This protein binds this small molecule.
Small molecule (SMILES): Oc1c(Br)cc(/C=C/c2c(Cl)cccc2Cl)cc1Br

Binding-site contacts:
Ligand atom CAQ contacts residue IW11 of chain 2.C at 0.7 Å.
Ligand atom CAS contacts residue IW11 of chain 2.C at 0.3 Å.
Ligand atom BRAE contacts residue LEU17 of chain 2.A at 3.3 Å.
Ligand atom OAA contacts residue LYS15 of chain 1.A at 3.7 Å.
Ligand atom CAO contacts residue SER117 of chain 1.A at 3.4 Å.
Ligand atom CLAB contacts residue ALA108 of chain 2.A at 3.4 Å.
Ligand atom CAH contacts residue SER117 of chain 2.A at 2.4 Å.
Ligand atom BRAE contacts residue ALA108 of chain 1.A at 3.5 Å.
Ligand atom CAQ contacts residue LEU17 of chain 2.A at 3.8 Å (hydrophobic).
Ligand atom CAP contacts residue IW11 of chain 2.C at 0.7 Å.
Ligand atom CAM contacts residue IW11 of chain 2.C at 0.6 Å.
Ligand atom CLAB contacts residue IW11 of chain 2.C at 0.9 Å.
Ligand atom CAJ contacts residue IW11 of chain 2.C at 0.7 Å.
Ligand atom BRAE contacts residue IW11 of chain 2.C at 1.9 Å.
Ligand atom BRAD contacts residue LYS15 of chain 1.A at 3.7 Å.
Ligand atom OAA contacts residue IW11 of chain 2.C at 1.3 Å (h-bond).
Ligand atom CAL contacts residue IW11 of chain 2.C at 0.6 Å.
Ligand atom BRAD contacts residue IW11 of chain 2.C at 1.9 Å.
Ligand atom CAI contacts residue SER117 of chain 2.A at 2.4 Å.
Ligand atom CAH contacts residue SER117 of chain 1.A at 3.0 Å.
Ligand atom CLAC contacts residue ALA108 of chain 1.A at 3.6 Å.
Ligand atom CAK contacts residue IW11 of chain 2.C at 0.7 Å.
Ligand atom CAJ contacts residue SER117 of chain 2.A at 3.6 Å.
Ligand atom CAN contacts residue SER117 of chain 2.A at 3.6 Å.
Ligand atom OAA contacts residue LYS15 of chain 2.A at 3.1 Å (salt-bridge).
Ligand atom CLAC contacts residue IW11 of chain 2.C at 0.9 Å.
Ligand atom CAO contacts residue IW11 of chain 2.C at 0.5 Å.
Ligand atom CAH contacts residue IW11 of chain 2.C at 0.7 Å.
Ligand atom CLAB contacts residue ALA109 of chain 2.A at 3.6 Å.
Ligand atom CAJ contacts residue SER117 of chain 1.A at 2.3 Å.
Ligand atom CAH contacts residue LEU110 of chain 1.A at 3.5 Å (hydrophobic).
Ligand atom CAL contacts residue LEU17 of chain 2.A at 3.6 Å (hydrophobic).
Ligand atom CAN contacts residue IW11 of chain 2.C at 0.5 Å.
Ligand atom CAF contacts residue IW11 of chain 2.C at 1.1 Å.
Ligand atom CAK contacts residue ALA108 of chain 2.A at 3.8 Å (hydrophobic).
Ligand atom CAR contacts residue IW11 of chain 2.C at 0.6 Å.
Ligand atom CAI contacts residue IW11 of chain 2.C at 0.9 Å.
Ligand atom CLAC contacts residue SER117 of chain 1.A at 3.7 Å.
Ligand atom CAK contacts residue LEU17 of chain 1.A at 3.5 Å (hydrophobic).
Ligand atom CAG contacts residue IW11 of chain 2.C at 0.6 Å.

Sequence of chain 2.A:
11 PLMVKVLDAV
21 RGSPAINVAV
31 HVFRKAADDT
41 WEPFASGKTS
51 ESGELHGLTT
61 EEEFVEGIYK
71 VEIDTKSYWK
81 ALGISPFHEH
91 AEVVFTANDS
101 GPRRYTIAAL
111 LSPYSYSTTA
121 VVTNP

Sequence of chain 1.A:
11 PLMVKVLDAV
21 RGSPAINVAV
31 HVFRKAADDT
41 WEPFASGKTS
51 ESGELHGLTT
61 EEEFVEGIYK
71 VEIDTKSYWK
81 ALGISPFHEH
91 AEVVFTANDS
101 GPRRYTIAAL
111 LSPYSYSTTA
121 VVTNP